Sequence of chain 1.A:
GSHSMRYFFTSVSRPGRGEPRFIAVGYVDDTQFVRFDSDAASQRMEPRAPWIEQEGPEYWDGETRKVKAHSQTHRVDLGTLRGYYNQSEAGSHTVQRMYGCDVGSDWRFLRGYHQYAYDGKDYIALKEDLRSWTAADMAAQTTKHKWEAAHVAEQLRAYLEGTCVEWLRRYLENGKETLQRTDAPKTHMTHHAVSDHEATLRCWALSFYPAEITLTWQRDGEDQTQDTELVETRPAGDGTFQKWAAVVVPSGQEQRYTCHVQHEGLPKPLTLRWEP

Binding-site contacts:
Ligand atom CE2 contacts residue GLN155 of chain 1.A at 3.6 Å.
Ligand atom CA contacts residue GLU63 of chain 1.A at 3.5 Å.
Ligand atom O contacts residue THR73 of chain 1.A at 3.4 Å.
Ligand atom OG1 contacts residue LYS146 of chain 1.A at 3.2 Å (salt-bridge).
Ligand atom OG contacts residue LYS66 of chain 1.A at 2.9 Å (salt-bridge).
Ligand atom CG contacts residue ASP77 of chain 1.A at 3.6 Å.
Ligand atom CA contacts residue TYR171 of chain 1.A at 3.5 Å (hydrophobic).
Ligand atom CB contacts residue TRP147 of chain 1.A at 3.5 Å (hydrophobic).
Ligand atom CD1 contacts residue LEU81 of chain 1.A at 3.4 Å (hydrophobic).
Ligand atom O contacts residue LYS146 of chain 1.A at 3.3 Å (salt-bridge).
Ligand atom OG1 contacts residue ARG97 of chain 1.A at 2.9 Å (salt-bridge).
Ligand atom N contacts residue LYS66 of chain 1.A at 3.6 Å (salt-bridge).
Ligand atom OD1 contacts residue LYS66 of chain 1.A at 3.4 Å.
Ligand atom CA contacts residue ASP77 of chain 1.A at 3.5 Å.
Ligand atom O contacts residue LYS146 of chain 1.A at 3.2 Å (salt-bridge).
Ligand atom O contacts residue TYR159 of chain 1.A at 2.7 Å (h-bond).
Ligand atom N contacts residue TYR99 of chain 1.A at 3.0 Å (h-bond).
Ligand atom O contacts residue LYS66 of chain 1.A at 2.9 Å (salt-bridge).
Ligand atom CB contacts residue ASP77 of chain 1.A at 3.4 Å.
Ligand atom CD2 contacts residue TYR7 of chain 1.A at 3.5 Å (hydrophobic).
Ligand atom CA contacts residue TYR7 of chain 1.A at 3.3 Å (hydrophobic).
Ligand atom CB contacts residue TRP167 of chain 1.A at 3.4 Å (hydrophobic).
Ligand atom N contacts residue GLU63 of chain 1.A at 2.9 Å (salt-bridge).
Ligand atom C contacts residue TYR7 of chain 1.A at 3.3 Å (hydrophobic).
Ligand atom OXT contacts residue THR143 of chain 1.A at 2.8 Å (h-bond).
Ligand atom CD1 contacts residue MET45 of chain 1.A at 3.5 Å (hydrophobic).
Ligand atom O contacts residue TRP147 of chain 1.A at 2.8 Å (h-bond).
Ligand atom CB contacts residue TYR99 of chain 1.A at 3.3 Å (hydrophobic).
Ligand atom CD2 contacts residue TYR99 of chain 1.A at 3.5 Å (hydrophobic).
Ligand atom CD2 contacts residue TYR159 of chain 1.A at 3.5 Å (hydrophobic).
Ligand atom CG contacts residue GLU63 of chain 1.A at 3.4 Å.
Ligand atom CG2 contacts residue HIS70 of chain 1.A at 3.4 Å.
Ligand atom CD1 contacts residue VAL67 of chain 1.A at 3.5 Å (hydrophobic).
Ligand atom N contacts residue TYR159 of chain 1.A at 3.5 Å.
Ligand atom CD2 contacts residue PHE9 of chain 1.A at 3.6 Å (hydrophobic).
Ligand atom N contacts residue TYR171 of chain 1.A at 2.7 Å (h-bond).
Ligand atom O contacts residue HIS70 of chain 1.A at 3.2 Å.
Ligand atom OG contacts residue GLU63 of chain 1.A at 3.1 Å (salt-bridge).
Ligand atom N contacts residue ASP77 of chain 1.A at 2.9 Å (salt-bridge).
Ligand atom N contacts residue TYR7 of chain 1.A at 2.9 Å (h-bond).

The small molecule below binds the protein below.
Small molecule (SMILES): CC(C)C[C@H](NC(=O)[C@@H](NC(=O)[C@H](C)NC(=O)[C@@H](NC(=O)[C@@H](NC(=O)[C@H](CC(N)=O)NC(=O)[C@H](Cc1ccccc1)NC(=O)[C@H](CC(C)C)NC(=O)[C@@H](N)CO)[C@@H](C)O)C(C)C)[C@@H](C)O)C(=O)O